A protein and the small-molecule ligand that binds it are described below.
Small molecule (SMILES): O=C(NCCS(=O)(=O)c1ccccc1)c1nc([C@@H]2CCCN2C(=O)c2c(Cl)cncc2Cl)[nH]c(=O)c1O

Sequence of chain 3.A:
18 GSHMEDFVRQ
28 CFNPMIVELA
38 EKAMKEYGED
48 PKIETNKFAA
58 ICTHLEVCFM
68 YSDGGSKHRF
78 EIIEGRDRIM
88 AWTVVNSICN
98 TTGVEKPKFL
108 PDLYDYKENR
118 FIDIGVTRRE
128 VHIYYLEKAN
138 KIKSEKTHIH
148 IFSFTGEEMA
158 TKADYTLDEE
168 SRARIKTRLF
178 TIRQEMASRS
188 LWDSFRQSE

Binding-site contacts:
Ligand atom O3 contacts residue PHE106 of chain 3.A at 3.3 Å.
Ligand atom C16 contacts residue MN1 of chain 3.B at 3.0 Å.
Ligand atom O1 contacts residue LYS54 of chain 3.A at 3.1 Å.
Ligand atom C1 contacts residue ILE58 of chain 3.A at 3.9 Å (hydrophobic).
Ligand atom C11 contacts residue LEU107 of chain 3.A at 3.6 Å (hydrophobic).
Ligand atom O6 contacts residue LYS135 of chain 3.A at 3.2 Å (salt-bridge).
Ligand atom O2 contacts residue GLU81 of chain 3.A at 3.0 Å (salt-bridge).
Ligand atom O6 contacts residue ILE121 of chain 3.A at 3.1 Å (h-bond).
Ligand atom C17 contacts residue HIS61 of chain 3.A at 3.9 Å.
Ligand atom O5 contacts residue HIS61 of chain 3.A at 3.5 Å.
Ligand atom O5 contacts residue MN1 of chain 3.C at 2.1 Å.
Ligand atom C3 contacts residue LYS54 of chain 3.A at 3.9 Å.
Ligand atom C6 contacts residue MN1 of chain 3.C at 3.5 Å.
Ligand atom N5 contacts residue ILE58 of chain 3.A at 3.9 Å.
Ligand atom C20 contacts residue LYS54 of chain 3.A at 3.7 Å.
Ligand atom O5 contacts residue ASP120 of chain 3.A at 3.2 Å (salt-bridge).
Ligand atom O2 contacts residue MN1 of chain 3.C at 1.9 Å.
Ligand atom O6 contacts residue ASP120 of chain 3.A at 3.4 Å (salt-bridge).
Ligand atom O5 contacts residue ASP109 of chain 3.A at 3.0 Å (salt-bridge).
Ligand atom C2 contacts residue ILE58 of chain 3.A at 3.8 Å (hydrophobic).
Ligand atom C8 contacts residue TYR44 of chain 3.A at 3.7 Å (hydrophobic).
Ligand atom C21 contacts residue ILE58 of chain 3.A at 3.8 Å (hydrophobic).
Ligand atom C14 contacts residue LYS138 of chain 3.A at 3.8 Å.
Ligand atom C22 contacts residue ILE58 of chain 3.A at 3.8 Å (hydrophobic).
Ligand atom O4 contacts residue TYR44 of chain 3.A at 3.8 Å.
Ligand atom C7 contacts residue MN1 of chain 3.C at 2.9 Å.
Ligand atom C12 contacts residue ASP120 of chain 3.A at 3.4 Å.
Ligand atom C17 contacts residue MN1 of chain 3.B at 2.9 Å.
Ligand atom C17 contacts residue LYS135 of chain 3.A at 3.7 Å.
Ligand atom C16 contacts residue MN1 of chain 3.C at 3.1 Å.
Ligand atom N5 contacts residue HIS61 of chain 3.A at 3.0 Å (h-bond).
Ligand atom O3 contacts residue LEU107 of chain 3.A at 3.4 Å (h-bond).
Ligand atom C22 contacts residue HIS61 of chain 3.A at 3.5 Å.
Ligand atom O5 contacts residue MN1 of chain 3.B at 2.2 Å.
Ligand atom N4 contacts residue TYR131 of chain 3.A at 3.7 Å.
Ligand atom O6 contacts residue HIS61 of chain 3.A at 3.4 Å (h-bond).
Ligand atom O6 contacts residue MN1 of chain 3.B at 2.2 Å.
Ligand atom O5 contacts residue GLU81 of chain 3.A at 3.8 Å.
Ligand atom C7 contacts residue GLU81 of chain 3.A at 3.8 Å.
Ligand atom C23 contacts residue HIS61 of chain 3.A at 3.6 Å.